Binding-site contacts:
Ligand atom O1 contacts residue GLY530 of chain 1.B at 3.6 Å (h-bond).
Ligand atom O1P contacts residue PRO529 of chain 1.B at 3.5 Å.
Ligand atom O1P contacts residue GLY530 of chain 1.B at 2.8 Å (h-bond).
Ligand atom O5P contacts residue SER531 of chain 1.B at 2.8 Å (h-bond).
Ligand atom O3 contacts residue ARG528 of chain 1.B at 2.6 Å (salt-bridge).
Ligand atom O4 contacts residue TYR533 of chain 1.B at 2.8 Å (h-bond).
Ligand atom O5 contacts residue LEU443 of chain 1.B at 3.8 Å.
Ligand atom O4P contacts residue SER449 of chain 1.B at 2.8 Å (h-bond).
Ligand atom C6 contacts residue LEU443 of chain 1.B at 3.7 Å (hydrophobic).
Ligand atom O6P contacts residue SER449 of chain 1.B at 3.7 Å.
Ligand atom P2 contacts residue SER449 of chain 1.B at 3.7 Å.
Ligand atom C4 contacts residue GLY530 of chain 1.B at 3.3 Å.
Ligand atom O6P contacts residue SER531 of chain 1.B at 3.2 Å (h-bond).
Ligand atom O3 contacts residue GLY526 of chain 1.B at 3.1 Å.
Ligand atom P2 contacts residue THR445 of chain 1.B at 3.7 Å.
Ligand atom O6P contacts residue GLY532 of chain 1.B at 2.9 Å (h-bond).
Ligand atom O5P contacts residue THR444 of chain 1.B at 3.5 Å (h-bond).
Ligand atom O6 contacts residue THR445 of chain 1.B at 3.1 Å (h-bond).
Ligand atom C6 contacts residue THR534 of chain 1.B at 3.5 Å.
Ligand atom O3P contacts residue TRP494 of chain 1.B at 2.7 Å (h-bond).
Ligand atom C5 contacts residue GLY530 of chain 1.B at 3.4 Å.
Ligand atom O4 contacts residue GLY532 of chain 1.B at 3.6 Å (h-bond).
Ligand atom O5P contacts residue THR446 of chain 1.B at 2.6 Å (h-bond).
Ligand atom O4 contacts residue THR534 of chain 1.B at 3.5 Å (h-bond).
Ligand atom O2P contacts residue ARG501 of chain 1.B at 2.7 Å (salt-bridge).
Ligand atom P1 contacts residue ARG501 of chain 1.B at 3.7 Å.
Ligand atom C3 contacts residue ARG528 of chain 1.B at 3.2 Å.
Ligand atom O3P contacts residue ARG501 of chain 1.B at 2.7 Å (salt-bridge).
Ligand atom O2 contacts residue GLY526 of chain 1.B at 3.5 Å (h-bond).
Ligand atom C3 contacts residue GLY530 of chain 1.B at 3.5 Å.
Ligand atom O4P contacts residue THR444 of chain 1.B at 2.4 Å (h-bond).
Ligand atom O3 contacts residue TRP494 of chain 1.B at 3.7 Å.
Ligand atom O4 contacts residue GLY530 of chain 1.B at 2.6 Å (h-bond).
Ligand atom O2 contacts residue LEU443 of chain 1.B at 3.4 Å.
Ligand atom P2 contacts residue SER531 of chain 1.B at 3.4 Å.
Ligand atom C6 contacts residue SER449 of chain 1.B at 3.8 Å.
Ligand atom O4P contacts residue ARG448 of chain 1.B at 3.7 Å.
Ligand atom O6 contacts residue THR444 of chain 1.B at 3.6 Å.
Ligand atom O5P contacts residue THR445 of chain 1.B at 3.2 Å (h-bond).
Ligand atom P2 contacts residue THR444 of chain 1.B at 3.5 Å.

A small-molecule ligand and the protein it binds are described below.
Small molecule (SMILES): O=P(O)(O)OC[C@H]1O[C@](O)(COP(=O)(O)O)[C@@H](O)[C@@H]1O

Sequence of chain 1.B:
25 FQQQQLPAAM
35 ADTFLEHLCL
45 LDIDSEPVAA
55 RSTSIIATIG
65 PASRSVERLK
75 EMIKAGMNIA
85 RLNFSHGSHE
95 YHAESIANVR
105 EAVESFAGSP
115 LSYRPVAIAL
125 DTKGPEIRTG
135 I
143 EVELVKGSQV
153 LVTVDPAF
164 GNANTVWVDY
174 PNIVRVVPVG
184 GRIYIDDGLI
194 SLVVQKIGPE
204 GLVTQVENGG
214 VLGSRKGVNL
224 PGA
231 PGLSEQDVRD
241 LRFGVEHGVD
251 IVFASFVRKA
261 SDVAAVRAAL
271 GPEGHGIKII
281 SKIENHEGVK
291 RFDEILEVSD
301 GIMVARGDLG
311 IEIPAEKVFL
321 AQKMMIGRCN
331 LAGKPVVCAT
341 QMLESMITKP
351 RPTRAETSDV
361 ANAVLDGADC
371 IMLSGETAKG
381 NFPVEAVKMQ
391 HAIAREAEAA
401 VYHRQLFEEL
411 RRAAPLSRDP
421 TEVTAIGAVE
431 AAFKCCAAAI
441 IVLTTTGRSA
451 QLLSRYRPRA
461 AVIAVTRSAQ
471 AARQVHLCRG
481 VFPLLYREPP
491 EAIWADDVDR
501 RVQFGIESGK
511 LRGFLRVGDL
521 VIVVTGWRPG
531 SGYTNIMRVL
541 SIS